Binding-site contacts:
Ligand atom C5 contacts residue THR89 of chain 3.A at 4.5 Å.
Ligand atom C5 contacts residue THR120 of chain 3.A at 4.0 Å.
Ligand atom C4 contacts residue ASN118 of chain 3.A at 4.2 Å.
Ligand atom C6 contacts residue PHE119 of chain 3.A at 4.2 Å (hydrophobic).
Ligand atom O6 contacts residue PHE119 of chain 3.A at 3.0 Å (h-bond).
Ligand atom O5 contacts residue PHE119 of chain 3.A at 4.1 Å.
Ligand atom O7 contacts residue ASP67 of chain 3.A at 2.8 Å (salt-bridge).
Ligand atom O7 contacts residue ASN118 of chain 3.A at 4.3 Å.
Ligand atom C6 contacts residue THR120 of chain 3.A at 3.4 Å.
Ligand atom O5 contacts residue THR120 of chain 3.A at 3.2 Å (h-bond).
Ligand atom C2 contacts residue ASN118 of chain 3.A at 2.4 Å.
Ligand atom C1 contacts residue THR89 of chain 3.A at 4.2 Å.
Ligand atom C8 contacts residue ASN118 of chain 3.A at 3.6 Å.
Ligand atom N2 contacts residue ASN118 of chain 3.A at 2.9 Å (h-bond).
Ligand atom C7 contacts residue ASP67 of chain 3.A at 3.3 Å.
Ligand atom C1 contacts residue ASN118 of chain 3.A at 1.4 Å.
Ligand atom N2 contacts residue ASP67 of chain 3.A at 4.5 Å.
Ligand atom O6 contacts residue THR89 of chain 3.A at 4.0 Å.
Ligand atom O5 contacts residue THR89 of chain 3.A at 4.5 Å.
Ligand atom O6 contacts residue THR120 of chain 3.A at 3.1 Å (h-bond).
Ligand atom C1 contacts residue THR120 of chain 3.A at 4.4 Å.
Ligand atom N2 contacts residue TYR90 of chain 3.A at 4.2 Å.
Ligand atom C7 contacts residue TYR90 of chain 3.A at 4.2 Å (hydrophobic).
Ligand atom O5 contacts residue ASN118 of chain 3.A at 2.4 Å (h-bond).
Ligand atom C8 contacts residue SER66 of chain 3.A at 3.3 Å.
Ligand atom C3 contacts residue ASN118 of chain 3.A at 3.8 Å.
Ligand atom C7 contacts residue ASN118 of chain 3.A at 3.4 Å.
Ligand atom C5 contacts residue ASN118 of chain 3.A at 3.6 Å.
Ligand atom C8 contacts residue ASP67 of chain 3.A at 3.3 Å.
Ligand atom O7 contacts residue TYR90 of chain 3.A at 3.8 Å.

Sequence of chain 3.A:
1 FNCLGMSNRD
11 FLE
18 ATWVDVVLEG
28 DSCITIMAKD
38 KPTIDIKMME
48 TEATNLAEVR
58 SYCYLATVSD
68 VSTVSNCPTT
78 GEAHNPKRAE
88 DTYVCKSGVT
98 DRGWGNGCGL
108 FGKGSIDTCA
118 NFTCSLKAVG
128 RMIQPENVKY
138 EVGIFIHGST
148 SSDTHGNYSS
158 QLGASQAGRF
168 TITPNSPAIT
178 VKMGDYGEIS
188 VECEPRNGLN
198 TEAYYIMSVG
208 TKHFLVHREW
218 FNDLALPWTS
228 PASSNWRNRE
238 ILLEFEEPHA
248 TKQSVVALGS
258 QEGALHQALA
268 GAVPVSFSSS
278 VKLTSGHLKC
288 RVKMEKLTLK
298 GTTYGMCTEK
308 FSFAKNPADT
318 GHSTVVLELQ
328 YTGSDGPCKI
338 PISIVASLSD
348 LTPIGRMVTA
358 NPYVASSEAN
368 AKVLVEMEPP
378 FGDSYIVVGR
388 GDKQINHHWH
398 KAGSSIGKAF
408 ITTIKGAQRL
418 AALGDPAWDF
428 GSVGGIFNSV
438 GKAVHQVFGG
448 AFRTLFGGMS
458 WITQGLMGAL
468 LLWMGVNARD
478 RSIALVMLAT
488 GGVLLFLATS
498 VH

The small molecule below binds the protein below.
Small molecule (SMILES): CC(=O)N[C@@H]1[C@@H](O)[C@H](O)[C@@H](CO)O[C@H]1O